Sequence of chain 1.S:
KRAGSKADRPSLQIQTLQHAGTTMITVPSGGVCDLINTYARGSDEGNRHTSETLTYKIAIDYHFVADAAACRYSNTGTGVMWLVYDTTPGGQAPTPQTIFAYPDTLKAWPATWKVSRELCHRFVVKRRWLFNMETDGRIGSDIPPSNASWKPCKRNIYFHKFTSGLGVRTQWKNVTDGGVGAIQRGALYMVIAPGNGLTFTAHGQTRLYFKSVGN

Sequence of chain 1.U:
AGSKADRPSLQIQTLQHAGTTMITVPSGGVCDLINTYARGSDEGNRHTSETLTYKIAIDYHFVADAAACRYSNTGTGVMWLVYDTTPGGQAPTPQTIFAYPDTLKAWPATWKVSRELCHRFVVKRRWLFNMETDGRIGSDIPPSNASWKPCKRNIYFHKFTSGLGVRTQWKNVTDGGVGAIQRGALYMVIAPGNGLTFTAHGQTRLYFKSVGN

A small-molecule ligand and the protein it binds are described below.
Small molecule (SMILES): Nc1ccn([C@H]2C[C@H](O[P](=O)(O)OC[C@H]3O[C@@H](n4cnc5c(N)ncnc54)C[C@@H]3O)[C@@H](CO[P](=O)(O)O[C@H]3C[C@H](n4ccc(N)nc4=O)O[C@@H]3CO[P](=O)(O)O[C@H]3C[C@H](n4ccc(N)nc4=O)O[C@@H]3CO[P](=O)(O)O[C@H]3C[C@H](n4ccc(N)nc4=O)O[C@@H]3CO[P](=O)(O)O[C@H]3C[C@H](n4cnc5c(N)ncnc54)O[C@@H]3CO[P](=O)(O)O[C@H]3C[C@H](n4cnc5c(N)ncnc54)O[C@@H]3CO[P](=O)(O)O[C@H]3C[C@H](n4cnc5c(=O)nc(N)[nH]c54)O[C@@H]3CO[P](=O)(O)O[C@H]3C[C@H](n4ccc(N)nc4=O)O[C@@H]3COP(=O)=O)O2)c(=O)n1

Binding-site contacts:
Ligand atom C6 contacts residue PHE190 of chain 1.S at 3.4 Å (hydrophobic).
Ligand atom O4' contacts residue ARG155 of chain 1.U at 4.0 Å.
Ligand atom C5' contacts residue ILE42 of chain 1.S at 3.9 Å (hydrophobic).
Ligand atom C2' contacts residue LYS34 of chain 1.U at 3.9 Å.
Ligand atom OP1 contacts residue ARG235 of chain 1.S at 3.5 Å (salt-bridge).
Ligand atom OP2 contacts residue ARG235 of chain 1.S at 3.0 Å (salt-bridge).
Ligand atom P contacts residue ARG235 of chain 1.S at 3.8 Å.
Ligand atom OP1 contacts residue VAL153 of chain 1.U at 3.6 Å.
Ligand atom OP1 contacts residue HIS149 of chain 1.U at 3.1 Å.
Ligand atom O3' contacts residue TYR237 of chain 1.S at 3.8 Å.
Ligand atom O3' contacts residue LYS34 of chain 1.U at 2.5 Å (salt-bridge).
Ligand atom C5 contacts residue PHE190 of chain 1.S at 3.5 Å (hydrophobic).
Ligand atom P contacts residue LYS142 of chain 1.U at 3.6 Å.
Ligand atom OP2 contacts residue SER39 of chain 1.S at 2.9 Å (h-bond).
Ligand atom OP2 contacts residue TYR237 of chain 1.S at 2.9 Å (h-bond).
Ligand atom N4 contacts residue LYS85 of chain 1.S at 3.0 Å (salt-bridge).
Ligand atom N7 contacts residue PHE190 of chain 1.S at 3.9 Å.
Ligand atom C5' contacts residue ARG145 of chain 1.U at 3.7 Å.
Ligand atom C8 contacts residue PHE190 of chain 1.S at 4.0 Å (hydrophobic).
Ligand atom C2 contacts residue TYR237 of chain 1.S at 3.9 Å (hydrophobic).
Ligand atom OP2 contacts residue HIS149 of chain 1.U at 3.9 Å.
Ligand atom OP2 contacts residue ILE42 of chain 1.S at 3.8 Å.
Ligand atom OP1 contacts residue ARG156 of chain 1.U at 3.8 Å.
Ligand atom OP1 contacts residue ARG145 of chain 1.U at 2.6 Å (salt-bridge).
Ligand atom O3' contacts residue SER39 of chain 1.S at 2.9 Å (h-bond).
Ligand atom OP1 contacts residue LYS142 of chain 1.U at 3.4 Å (salt-bridge).
Ligand atom N1 contacts residue PHE190 of chain 1.S at 3.8 Å.
Ligand atom N3 contacts residue TYR237 of chain 1.S at 3.9 Å.
Ligand atom C4 contacts residue PHE190 of chain 1.S at 3.7 Å (hydrophobic).
Ligand atom P contacts residue TYR237 of chain 1.S at 4.0 Å.
Ligand atom N6 contacts residue LYS29 of chain 1.S at 4.0 Å.
Ligand atom C2' contacts residue SER39 of chain 1.S at 3.9 Å.
Ligand atom OP2 contacts residue LYS142 of chain 1.U at 3.4 Å (salt-bridge).
Ligand atom O2 contacts residue TYR237 of chain 1.S at 3.4 Å.
Ligand atom O3' contacts residue VAL153 of chain 1.U at 3.8 Å.
Ligand atom N6 contacts residue PHE190 of chain 1.S at 3.6 Å.
Ligand atom P contacts residue SER39 of chain 1.S at 3.5 Å.
Ligand atom C3' contacts residue LYS34 of chain 1.U at 3.7 Å.
Ligand atom O5' contacts residue LYS142 of chain 1.U at 3.7 Å.
Ligand atom C4' contacts residue ARG155 of chain 1.U at 3.8 Å.